Sequence of chain 1.A:
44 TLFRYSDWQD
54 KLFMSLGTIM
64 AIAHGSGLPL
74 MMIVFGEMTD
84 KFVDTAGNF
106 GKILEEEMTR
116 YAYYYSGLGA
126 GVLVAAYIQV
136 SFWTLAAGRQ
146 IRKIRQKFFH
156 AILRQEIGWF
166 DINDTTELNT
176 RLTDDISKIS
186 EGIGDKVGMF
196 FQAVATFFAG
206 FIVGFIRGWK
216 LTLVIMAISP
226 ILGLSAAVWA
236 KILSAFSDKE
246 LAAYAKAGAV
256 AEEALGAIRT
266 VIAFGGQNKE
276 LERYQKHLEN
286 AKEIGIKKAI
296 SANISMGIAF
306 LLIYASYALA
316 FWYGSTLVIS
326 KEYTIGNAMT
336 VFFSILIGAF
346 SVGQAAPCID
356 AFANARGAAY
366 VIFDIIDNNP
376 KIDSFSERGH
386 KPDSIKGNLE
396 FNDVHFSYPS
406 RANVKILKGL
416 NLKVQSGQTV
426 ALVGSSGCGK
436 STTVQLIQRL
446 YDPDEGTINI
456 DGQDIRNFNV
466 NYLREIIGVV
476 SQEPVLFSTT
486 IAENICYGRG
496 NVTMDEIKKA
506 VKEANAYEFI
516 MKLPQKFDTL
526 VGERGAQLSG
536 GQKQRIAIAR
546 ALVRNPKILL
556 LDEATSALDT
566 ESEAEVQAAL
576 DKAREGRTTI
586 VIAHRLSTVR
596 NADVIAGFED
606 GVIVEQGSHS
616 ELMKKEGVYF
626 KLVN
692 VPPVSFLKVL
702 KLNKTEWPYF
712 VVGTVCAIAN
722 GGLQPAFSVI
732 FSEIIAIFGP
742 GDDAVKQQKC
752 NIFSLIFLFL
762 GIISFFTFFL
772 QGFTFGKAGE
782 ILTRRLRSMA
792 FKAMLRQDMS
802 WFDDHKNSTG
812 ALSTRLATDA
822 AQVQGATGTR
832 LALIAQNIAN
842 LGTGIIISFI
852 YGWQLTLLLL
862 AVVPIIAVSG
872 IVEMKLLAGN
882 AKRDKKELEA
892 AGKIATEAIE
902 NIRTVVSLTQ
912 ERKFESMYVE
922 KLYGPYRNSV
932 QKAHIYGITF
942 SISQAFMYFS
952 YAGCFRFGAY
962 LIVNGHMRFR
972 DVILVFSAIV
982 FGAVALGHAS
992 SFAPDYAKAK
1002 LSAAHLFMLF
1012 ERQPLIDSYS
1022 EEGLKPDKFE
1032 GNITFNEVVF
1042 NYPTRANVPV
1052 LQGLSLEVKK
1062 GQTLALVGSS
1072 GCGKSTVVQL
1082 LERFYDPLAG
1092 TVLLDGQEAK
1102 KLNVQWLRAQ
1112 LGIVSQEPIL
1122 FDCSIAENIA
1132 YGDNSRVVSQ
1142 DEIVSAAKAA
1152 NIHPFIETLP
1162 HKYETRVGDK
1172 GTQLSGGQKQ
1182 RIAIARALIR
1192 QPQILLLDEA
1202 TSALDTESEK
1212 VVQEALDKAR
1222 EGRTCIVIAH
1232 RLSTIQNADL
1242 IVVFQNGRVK

This protein binds this small molecule.
Small molecule (SMILES): CC(C)CCC[C@@H](C)[C@H]1CC[C@H]2[C@@H]3CC=C4C[C@@H](O)CC[C@]4(C)[C@H]3CC[C@]12C

Binding-site contacts:
Ligand atom C18 contacts residue LEU314 of chain 1.A at 4.0 Å (hydrophobic).
Ligand atom C27 contacts residue ALA310 of chain 1.A at 4.1 Å (hydrophobic).
Ligand atom O1 contacts residue TRP317 of chain 1.A at 4.3 Å.
Ligand atom C2 contacts residue ASN752 of chain 1.A at 3.7 Å.
Ligand atom C11 contacts residue SER755 of chain 1.A at 4.0 Å.
Ligand atom C3 contacts residue ASN752 of chain 1.A at 3.5 Å.
Ligand atom C17 contacts residue LEU314 of chain 1.A at 4.5 Å (hydrophobic).
Ligand atom C10 contacts residue TRP317 of chain 1.A at 4.4 Å (hydrophobic).
Ligand atom C5 contacts residue ASN752 of chain 1.A at 4.5 Å.
Ligand atom C23 contacts residue ALA310 of chain 1.A at 3.4 Å (hydrophobic).
Ligand atom C26 contacts residue LEU307 of chain 1.A at 4.5 Å (hydrophobic).
Ligand atom C11 contacts residue LEU314 of chain 1.A at 4.3 Å (hydrophobic).
Ligand atom C4 contacts residue ASN752 of chain 1.A at 4.3 Å.
Ligand atom C21 contacts residue ALA310 of chain 1.A at 3.6 Å (hydrophobic).
Ligand atom C27 contacts residue LEU307 of chain 1.A at 3.9 Å (hydrophobic).
Ligand atom C1 contacts residue TRP317 of chain 1.A at 3.5 Å (hydrophobic).
Ligand atom C22 contacts residue LEU759 of chain 1.A at 3.7 Å (hydrophobic).
Ligand atom C6 contacts residue ASN752 of chain 1.A at 3.8 Å.
Ligand atom C20 contacts residue ALA310 of chain 1.A at 4.2 Å (hydrophobic).
Ligand atom C26 contacts residue LEU306 of chain 1.A at 4.2 Å (hydrophobic).
Ligand atom C2 contacts residue TRP317 of chain 1.A at 3.9 Å (hydrophobic).
Ligand atom C17 contacts residue ALA310 of chain 1.A at 4.3 Å (hydrophobic).
Ligand atom C7 contacts residue LEU756 of chain 1.A at 3.9 Å (hydrophobic).
Ligand atom O1 contacts residue ASN752 of chain 1.A at 4.3 Å.
Ligand atom C16 contacts residue LEU759 of chain 1.A at 3.0 Å (hydrophobic).
Ligand atom C12 contacts residue SER755 of chain 1.A at 3.8 Å.
Ligand atom C19 contacts residue TRP317 of chain 1.A at 4.0 Å (hydrophobic).
Ligand atom C21 contacts residue LEU314 of chain 1.A at 3.7 Å (hydrophobic).
Ligand atom C6 contacts residue LEU756 of chain 1.A at 4.2 Å (hydrophobic).
Ligand atom C15 contacts residue LEU759 of chain 1.A at 4.0 Å (hydrophobic).
Ligand atom C17 contacts residue LEU759 of chain 1.A at 4.4 Å (hydrophobic).
Ligand atom C12 contacts residue ALA313 of chain 1.A at 3.7 Å (hydrophobic).
Ligand atom C9 contacts residue SER755 of chain 1.A at 4.0 Å.
Ligand atom C13 contacts residue LEU314 of chain 1.A at 4.1 Å (hydrophobic).
Ligand atom C12 contacts residue LEU314 of chain 1.A at 3.6 Å (hydrophobic).
Ligand atom C7 contacts residue ASN752 of chain 1.A at 4.5 Å.
Ligand atom C22 contacts residue ALA310 of chain 1.A at 3.9 Å (hydrophobic).